This small molecule binds to this protein.
Small molecule (SMILES): CC(=O)N[C@@H]1[C@@H](O)[C@H](O)[C@@H](CO)O[C@H]1O

Binding-site contacts:
Ligand atom C8 contacts residue LEU60 of chain 1.A at 4.2 Å (hydrophobic).
Ligand atom C1 contacts residue ASN61 of chain 1.A at 1.5 Å.
Ligand atom O5 contacts residue ASN28 of chain 1.A at 4.4 Å.
Ligand atom O7 contacts residue ILE26 of chain 1.A at 3.4 Å.
Ligand atom O7 contacts residue ASN28 of chain 1.A at 3.6 Å.
Ligand atom C5 contacts residue ASN61 of chain 1.A at 3.6 Å.
Ligand atom O3 contacts residue ILE26 of chain 1.A at 3.4 Å.
Ligand atom C2 contacts residue ASN61 of chain 1.A at 2.7 Å.
Ligand atom C7 contacts residue ILE26 of chain 1.A at 4.1 Å (hydrophobic).
Ligand atom C8 contacts residue GLN59 of chain 1.A at 3.8 Å.
Ligand atom C8 contacts residue ILE26 of chain 1.A at 4.0 Å (hydrophobic).
Ligand atom C7 contacts residue ASN61 of chain 1.A at 3.6 Å.
Ligand atom O5 contacts residue ASN61 of chain 1.A at 2.4 Å (h-bond).
Ligand atom C2 contacts residue ASN28 of chain 1.A at 4.0 Å.
Ligand atom C8 contacts residue ASN61 of chain 1.A at 4.2 Å.
Ligand atom C4 contacts residue ASN61 of chain 1.A at 4.3 Å.
Ligand atom N2 contacts residue ASN61 of chain 1.A at 3.1 Å (h-bond).
Ligand atom O7 contacts residue ASN61 of chain 1.A at 3.7 Å.
Ligand atom C3 contacts residue ASN61 of chain 1.A at 3.9 Å.

Sequence of chain 1.A:
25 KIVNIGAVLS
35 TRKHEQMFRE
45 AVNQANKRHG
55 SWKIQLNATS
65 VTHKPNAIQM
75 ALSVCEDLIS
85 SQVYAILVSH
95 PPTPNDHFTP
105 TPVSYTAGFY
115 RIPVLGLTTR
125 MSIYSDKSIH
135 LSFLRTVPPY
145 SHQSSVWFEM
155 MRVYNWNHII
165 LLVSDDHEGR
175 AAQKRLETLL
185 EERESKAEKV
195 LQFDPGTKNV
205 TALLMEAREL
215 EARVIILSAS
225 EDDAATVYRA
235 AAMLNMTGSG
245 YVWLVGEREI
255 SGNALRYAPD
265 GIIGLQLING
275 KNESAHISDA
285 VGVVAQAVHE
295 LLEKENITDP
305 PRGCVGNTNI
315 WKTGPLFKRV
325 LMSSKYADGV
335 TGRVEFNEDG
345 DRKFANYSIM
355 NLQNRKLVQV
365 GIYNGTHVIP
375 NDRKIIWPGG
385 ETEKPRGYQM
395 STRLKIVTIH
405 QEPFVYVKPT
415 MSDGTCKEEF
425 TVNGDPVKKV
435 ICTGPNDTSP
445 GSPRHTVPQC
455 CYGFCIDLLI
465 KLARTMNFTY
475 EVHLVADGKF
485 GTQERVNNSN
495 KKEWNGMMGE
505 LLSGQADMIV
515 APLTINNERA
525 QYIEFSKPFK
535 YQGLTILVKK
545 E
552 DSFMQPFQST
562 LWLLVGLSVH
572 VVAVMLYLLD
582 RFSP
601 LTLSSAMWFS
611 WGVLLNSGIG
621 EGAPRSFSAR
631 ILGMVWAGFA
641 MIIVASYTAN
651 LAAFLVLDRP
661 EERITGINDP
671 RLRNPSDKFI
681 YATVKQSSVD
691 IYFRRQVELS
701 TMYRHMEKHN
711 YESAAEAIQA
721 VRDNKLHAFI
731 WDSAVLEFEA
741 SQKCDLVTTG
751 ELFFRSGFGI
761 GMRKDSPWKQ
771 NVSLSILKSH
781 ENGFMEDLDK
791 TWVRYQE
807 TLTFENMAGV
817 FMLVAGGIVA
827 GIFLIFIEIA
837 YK